Binding-site contacts:
Ligand atom C5 contacts residue MET224 of chain 41.A at 4.0 Å (hydrophobic).
Ligand atom C6B contacts residue TYR197 of chain 41.A at 3.5 Å (hydrophobic).
Ligand atom C5C contacts residue ILE104 of chain 41.A at 4.0 Å (hydrophobic).
Ligand atom O1 contacts residue TYR152 of chain 41.A at 4.0 Å.
Ligand atom C31 contacts residue PRO174 of chain 41.A at 3.4 Å (hydrophobic).
Ligand atom C3 contacts residue PHE186 of chain 41.A at 3.8 Å (hydrophobic).
Ligand atom C4 contacts residue PHE186 of chain 41.A at 3.5 Å (hydrophobic).
Ligand atom O1B contacts residue MET221 of chain 41.A at 3.7 Å.
Ligand atom C5B contacts residue TYR197 of chain 41.A at 3.7 Å (hydrophobic).
Ligand atom C4 contacts residue TYR152 of chain 41.A at 3.9 Å (hydrophobic).
Ligand atom C4A contacts residue ASN198 of chain 41.A at 4.0 Å.
Ligand atom C4C contacts residue VAL188 of chain 41.A at 3.9 Å (hydrophobic).
Ligand atom C3 contacts residue PRO174 of chain 41.A at 3.8 Å (hydrophobic).
Ligand atom C2C contacts residue VAL188 of chain 41.A at 3.4 Å (hydrophobic).
Ligand atom C4A contacts residue ASN219 of chain 41.A at 3.9 Å.
Ligand atom C4 contacts residue MET224 of chain 41.A at 4.0 Å (hydrophobic).
Ligand atom C3C contacts residue VAL188 of chain 41.A at 3.2 Å (hydrophobic).
Ligand atom C5 contacts residue PHE186 of chain 41.A at 3.7 Å (hydrophobic).
Ligand atom C6C contacts residue VAL191 of chain 41.A at 3.5 Å (hydrophobic).
Ligand atom C2B contacts residue MET221 of chain 41.A at 3.6 Å (hydrophobic).
Ligand atom C31 contacts residue VAL176 of chain 41.A at 3.3 Å (hydrophobic).
Ligand atom C31 contacts residue SER175 of chain 41.A at 3.6 Å.
Ligand atom C5C contacts residue TYR128 of chain 41.A at 3.6 Å (hydrophobic).
Ligand atom N2 contacts residue ALA24 of chain 41.C at 3.3 Å.
Ligand atom C1C contacts residue MET224 of chain 41.A at 3.4 Å (hydrophobic).
Ligand atom N3A contacts residue ASN219 of chain 41.A at 3.8 Å.
Ligand atom O1 contacts residue VAL188 of chain 41.A at 3.8 Å.
Ligand atom C2C contacts residue TYR152 of chain 41.A at 4.0 Å (hydrophobic).
Ligand atom C5 contacts residue TYR152 of chain 41.A at 3.8 Å (hydrophobic).
Ligand atom C1B contacts residue MET221 of chain 41.A at 3.7 Å (hydrophobic).
Ligand atom C4A contacts residue ILE215 of chain 41.A at 3.9 Å (hydrophobic).
Ligand atom O1 contacts residue ALA24 of chain 41.C at 3.6 Å.
Ligand atom N2 contacts residue PRO174 of chain 41.A at 3.9 Å.
Ligand atom CM2 contacts residue LEU116 of chain 41.A at 3.6 Å (hydrophobic).
Ligand atom C5A contacts residue CYS199 of chain 41.A at 3.9 Å (hydrophobic).
Ligand atom O1 contacts residue PHE186 of chain 41.A at 3.7 Å.
Ligand atom N2 contacts residue PHE186 of chain 41.A at 3.9 Å.
Ligand atom C7C contacts residue TYR128 of chain 41.A at 3.7 Å (hydrophobic).
Ligand atom C31 contacts residue ALA150 of chain 41.A at 3.8 Å (hydrophobic).
Ligand atom C5B contacts residue LEU106 of chain 41.A at 4.0 Å (hydrophobic).

Sequence of chain 41.C:
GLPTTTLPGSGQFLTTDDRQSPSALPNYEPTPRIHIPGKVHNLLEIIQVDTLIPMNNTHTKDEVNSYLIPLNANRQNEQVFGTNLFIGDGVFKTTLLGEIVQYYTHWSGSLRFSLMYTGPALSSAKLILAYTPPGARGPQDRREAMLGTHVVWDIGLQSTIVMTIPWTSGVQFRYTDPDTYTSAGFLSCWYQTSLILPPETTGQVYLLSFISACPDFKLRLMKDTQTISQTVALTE

Sequence of chain 41.A:
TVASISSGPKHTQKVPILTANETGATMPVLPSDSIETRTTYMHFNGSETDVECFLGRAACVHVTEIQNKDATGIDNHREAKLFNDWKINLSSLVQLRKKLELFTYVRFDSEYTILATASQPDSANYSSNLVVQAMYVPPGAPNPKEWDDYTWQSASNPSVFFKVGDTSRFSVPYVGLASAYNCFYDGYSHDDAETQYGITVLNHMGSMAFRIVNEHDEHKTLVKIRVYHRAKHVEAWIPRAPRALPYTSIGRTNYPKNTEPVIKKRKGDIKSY

The small molecule below binds the protein below.
Small molecule (SMILES): CC[C@H]1COC(c2ccc(OCCCCCCCc3cc(C)no3)cc2)=N1